Sequence of chain 1.G:
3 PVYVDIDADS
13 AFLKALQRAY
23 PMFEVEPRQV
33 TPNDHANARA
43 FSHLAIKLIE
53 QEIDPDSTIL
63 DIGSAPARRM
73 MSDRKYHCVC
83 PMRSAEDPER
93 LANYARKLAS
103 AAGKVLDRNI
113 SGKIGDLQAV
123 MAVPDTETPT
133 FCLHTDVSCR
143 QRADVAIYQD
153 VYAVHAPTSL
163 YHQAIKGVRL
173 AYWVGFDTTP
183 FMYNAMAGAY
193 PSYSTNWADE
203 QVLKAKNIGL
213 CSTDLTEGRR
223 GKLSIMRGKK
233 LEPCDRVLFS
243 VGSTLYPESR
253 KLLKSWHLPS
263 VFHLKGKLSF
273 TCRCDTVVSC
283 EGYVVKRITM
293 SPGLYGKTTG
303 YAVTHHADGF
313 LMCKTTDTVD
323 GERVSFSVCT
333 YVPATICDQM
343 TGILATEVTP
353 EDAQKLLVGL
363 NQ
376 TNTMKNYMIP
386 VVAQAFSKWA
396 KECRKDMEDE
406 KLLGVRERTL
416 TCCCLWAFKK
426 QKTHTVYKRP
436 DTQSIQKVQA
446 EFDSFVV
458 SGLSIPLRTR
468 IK

A protein and the small-molecule ligand that binds it are described below.
Small molecule (SMILES): C[n+]1cn([C@@H]2O[C@H](CO[P](=O)(O)O[P](=O)(O)OP(=O)(O)O)[C@@H](O)[C@H]2O)c2nc(N)[nH]c(=O)c21

Sequence of chain 1.H:
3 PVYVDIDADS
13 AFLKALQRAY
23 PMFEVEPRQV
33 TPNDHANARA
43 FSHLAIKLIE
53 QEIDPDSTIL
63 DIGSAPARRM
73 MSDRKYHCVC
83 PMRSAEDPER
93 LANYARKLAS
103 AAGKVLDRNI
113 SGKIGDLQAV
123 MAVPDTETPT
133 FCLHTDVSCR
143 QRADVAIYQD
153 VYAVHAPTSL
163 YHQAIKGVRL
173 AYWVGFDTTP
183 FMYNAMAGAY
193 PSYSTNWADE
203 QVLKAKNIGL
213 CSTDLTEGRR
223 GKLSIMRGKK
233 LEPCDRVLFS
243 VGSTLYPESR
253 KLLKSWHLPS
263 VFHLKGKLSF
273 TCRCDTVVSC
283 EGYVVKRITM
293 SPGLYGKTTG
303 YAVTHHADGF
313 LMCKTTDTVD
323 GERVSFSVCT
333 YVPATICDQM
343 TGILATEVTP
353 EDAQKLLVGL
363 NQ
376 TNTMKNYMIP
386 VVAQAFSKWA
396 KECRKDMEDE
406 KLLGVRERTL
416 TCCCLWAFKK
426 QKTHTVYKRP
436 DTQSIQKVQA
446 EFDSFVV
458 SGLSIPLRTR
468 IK

Binding-site contacts:
Ligand atom O2' contacts residue ASP152 of chain 1.G at 3.5 Å (salt-bridge).
Ligand atom C6 contacts residue TYR248 of chain 1.G at 3.6 Å (hydrophobic).
Ligand atom C2' contacts residue TYR285 of chain 1.G at 3.5 Å (hydrophobic).
Ligand atom PA contacts residue TYR248 of chain 1.G at 3.2 Å.
Ligand atom O1A contacts residue TYR248 of chain 1.G at 3.1 Å (h-bond).
Ligand atom O2B contacts residue MG1 of chain 1.VA at 2.5 Å.
Ligand atom O1C contacts residue ARG41 of chain 1.G at 2.9 Å (salt-bridge).
Ligand atom C2 contacts residue TYR154 of chain 1.G at 3.4 Å (hydrophobic).
Ligand atom N1 contacts residue GLU250 of chain 1.G at 2.4 Å (salt-bridge).
Ligand atom N2 contacts residue PHE241 of chain 1.G at 3.2 Å.
Ligand atom O3' contacts residue ALA40 of chain 1.G at 3.4 Å.
Ligand atom O2A contacts residue TYR248 of chain 1.G at 2.6 Å (h-bond).
Ligand atom O4' contacts residue VAL243 of chain 1.G at 3.6 Å.
Ligand atom O3C contacts residue HIS37 of chain 1.G at 3.1 Å (h-bond).
Ligand atom C3' contacts residue ARG41 of chain 1.G at 3.6 Å.
Ligand atom C4 contacts residue TYR248 of chain 1.G at 3.6 Å (hydrophobic).
Ligand atom C4' contacts residue HIS37 of chain 1.G at 3.7 Å.
Ligand atom O2B contacts residue ARG275 of chain 1.H at 3.6 Å (salt-bridge).
Ligand atom O3C contacts residue MG1 of chain 1.VA at 2.6 Å.
Ligand atom O1A contacts residue ARG275 of chain 1.H at 2.9 Å (salt-bridge).
Ligand atom O3' contacts residue ARG41 of chain 1.G at 3.5 Å (salt-bridge).
Ligand atom O1C contacts residue HIS37 of chain 1.G at 3.1 Å (h-bond).
Ligand atom O2A contacts residue ARG92 of chain 1.G at 3.1 Å (salt-bridge).
Ligand atom C6 contacts residue TYR154 of chain 1.G at 3.6 Å (hydrophobic).
Ligand atom C5' contacts residue ARG41 of chain 1.G at 3.6 Å.
Ligand atom N2 contacts residue GLU250 of chain 1.G at 2.4 Å (salt-bridge).
Ligand atom O2' contacts residue TYR285 of chain 1.G at 2.5 Å (h-bond).
Ligand atom C2' contacts residue ASP152 of chain 1.G at 3.5 Å.
Ligand atom N1 contacts residue TYR248 of chain 1.G at 3.5 Å.
Ligand atom O5' contacts residue ARG41 of chain 1.G at 3.7 Å.
Ligand atom C5' contacts residue HIS37 of chain 1.G at 3.3 Å.
Ligand atom O1B contacts residue ARG70 of chain 1.G at 3.5 Å (salt-bridge).
Ligand atom C2 contacts residue GLU250 of chain 1.G at 2.8 Å.
Ligand atom O2' contacts residue ALA40 of chain 1.G at 3.4 Å.
Ligand atom O3A contacts residue ARG41 of chain 1.G at 2.9 Å (salt-bridge).
Ligand atom N1 contacts residue TYR154 of chain 1.G at 3.3 Å.
Ligand atom O1A contacts residue MG1 of chain 1.VA at 3.6 Å.
Ligand atom C5 contacts residue TYR248 of chain 1.G at 3.5 Å (hydrophobic).
Ligand atom CM7 contacts residue SAH1 of chain 1.SA at 3.4 Å.
Ligand atom O1B contacts residue ARG92 of chain 1.G at 3.6 Å.